Sequence of chain 53.D:
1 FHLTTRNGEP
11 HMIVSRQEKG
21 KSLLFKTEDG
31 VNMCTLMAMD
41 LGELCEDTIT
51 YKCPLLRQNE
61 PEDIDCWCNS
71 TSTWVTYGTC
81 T

Binding-site contacts:
Ligand atom O6 contacts residue NAG1 of chain 53.T at 4.5 Å.
Ligand atom C2 contacts residue BMA1 of chain 53.V at 3.2 Å.
Ligand atom O2 contacts residue HIS2 of chain 53.D at 3.4 Å (h-bond).
Ligand atom O3 contacts residue BMA1 of chain 53.V at 1.1 Å.
Ligand atom O2 contacts residue BMA1 of chain 53.V at 3.0 Å (h-bond).
Ligand atom C2 contacts residue NAG1 of chain 53.T at 2.9 Å.
Ligand atom C3 contacts residue BMA1 of chain 53.V at 2.5 Å.
Ligand atom C4 contacts residue BMA1 of chain 53.V at 3.6 Å.
Ligand atom O4 contacts residue BMA1 of chain 53.V at 4.0 Å.
Ligand atom O5 contacts residue NAG1 of chain 53.T at 2.5 Å (h-bond).
Ligand atom C2 contacts residue HIS2 of chain 53.D at 4.5 Å.
Ligand atom C1 contacts residue NAG1 of chain 53.T at 1.7 Å.
Ligand atom C5 contacts residue NAG1 of chain 53.T at 3.8 Å.
Ligand atom O2 contacts residue NAG1 of chain 53.T at 3.4 Å (h-bond).
Ligand atom C3 contacts residue NAG1 of chain 53.T at 4.1 Å.

The small molecule below binds the protein below.
Small molecule (SMILES): OC[C@H]1O[C@@H](O)[C@@H](O)[C@@H](O)[C@@H]1O